Sequence of chain 1.A:
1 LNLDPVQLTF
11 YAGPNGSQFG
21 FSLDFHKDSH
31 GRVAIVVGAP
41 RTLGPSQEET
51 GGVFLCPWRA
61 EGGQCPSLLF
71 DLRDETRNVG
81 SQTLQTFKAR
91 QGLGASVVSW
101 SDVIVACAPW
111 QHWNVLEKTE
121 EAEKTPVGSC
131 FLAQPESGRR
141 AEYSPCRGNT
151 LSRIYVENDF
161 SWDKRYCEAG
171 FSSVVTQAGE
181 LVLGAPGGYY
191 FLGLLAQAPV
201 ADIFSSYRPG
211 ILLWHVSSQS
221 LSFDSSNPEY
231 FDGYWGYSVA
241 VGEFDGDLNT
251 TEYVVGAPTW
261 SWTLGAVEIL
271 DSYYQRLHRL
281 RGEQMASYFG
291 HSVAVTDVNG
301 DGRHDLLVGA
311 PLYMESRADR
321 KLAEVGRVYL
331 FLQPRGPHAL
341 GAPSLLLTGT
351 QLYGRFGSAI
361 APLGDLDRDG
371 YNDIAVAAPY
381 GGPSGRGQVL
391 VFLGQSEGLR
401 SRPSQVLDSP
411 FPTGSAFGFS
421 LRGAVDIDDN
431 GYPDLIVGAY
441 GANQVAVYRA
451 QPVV

Sequence of chain 1.B:
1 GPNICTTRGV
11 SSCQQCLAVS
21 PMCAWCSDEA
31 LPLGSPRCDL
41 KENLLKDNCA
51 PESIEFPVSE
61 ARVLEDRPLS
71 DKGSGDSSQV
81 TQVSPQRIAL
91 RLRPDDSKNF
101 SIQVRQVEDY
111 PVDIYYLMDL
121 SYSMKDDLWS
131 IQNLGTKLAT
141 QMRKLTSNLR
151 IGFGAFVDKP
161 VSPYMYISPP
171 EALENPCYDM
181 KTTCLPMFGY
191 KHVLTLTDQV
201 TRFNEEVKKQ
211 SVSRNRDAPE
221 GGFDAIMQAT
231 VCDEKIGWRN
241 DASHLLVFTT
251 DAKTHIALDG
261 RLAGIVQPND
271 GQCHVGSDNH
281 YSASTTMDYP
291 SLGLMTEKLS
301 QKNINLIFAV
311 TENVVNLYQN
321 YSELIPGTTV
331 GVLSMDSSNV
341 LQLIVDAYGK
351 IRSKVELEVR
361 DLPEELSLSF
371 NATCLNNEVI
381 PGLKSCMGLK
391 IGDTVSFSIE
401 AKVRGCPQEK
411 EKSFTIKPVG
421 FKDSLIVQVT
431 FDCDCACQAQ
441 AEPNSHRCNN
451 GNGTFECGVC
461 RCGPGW

Binding-site contacts:
Ligand atom O4 contacts residue ASN215 of chain 1.B at 2.8 Å (h-bond).
Ligand atom C11 contacts residue MN1 of chain 1.U at 3.3 Å.
Ligand atom C8 contacts residue ASN215 of chain 1.B at 3.7 Å.
Ligand atom N3 contacts residue TYR190 of chain 1.A at 3.5 Å.
Ligand atom C14 contacts residue PHE231 of chain 1.A at 3.6 Å (hydrophobic).
Ligand atom O2 contacts residue ALA218 of chain 1.B at 3.6 Å.
Ligand atom O1 contacts residue TYR190 of chain 1.A at 3.6 Å.
Ligand atom O4 contacts residue ARG214 of chain 1.B at 3.5 Å.
Ligand atom N4 contacts residue ASP224 of chain 1.A at 3.8 Å.
Ligand atom C10 contacts residue TYR190 of chain 1.A at 3.6 Å (hydrophobic).
Ligand atom C11 contacts residue GLU220 of chain 1.B at 3.8 Å.
Ligand atom C11 contacts residue ASN215 of chain 1.B at 3.3 Å.
Ligand atom N5 contacts residue ASP224 of chain 1.A at 2.7 Å (salt-bridge).
Ligand atom O3 contacts residue MN1 of chain 1.U at 2.1 Å.
Ligand atom O3 contacts residue ASN215 of chain 1.B at 3.3 Å (h-bond).
Ligand atom C14 contacts residue LEU192 of chain 1.A at 3.5 Å (hydrophobic).
Ligand atom O3 contacts residue SER121 of chain 1.B at 3.4 Å.
Ligand atom C4 contacts residue TYR190 of chain 1.A at 3.4 Å (hydrophobic).
Ligand atom C17 contacts residue TYR189 of chain 1.A at 3.9 Å (hydrophobic).
Ligand atom C13 contacts residue TYR190 of chain 1.A at 3.7 Å (hydrophobic).
Ligand atom N4 contacts residue PHE231 of chain 1.A at 3.5 Å.
Ligand atom C17 contacts residue SER225 of chain 1.A at 3.6 Å.
Ligand atom C17 contacts residue LEU192 of chain 1.A at 3.8 Å (hydrophobic).
Ligand atom O4 contacts residue TYR122 of chain 1.B at 3.6 Å (h-bond).
Ligand atom C15 contacts residue TYR190 of chain 1.A at 3.8 Å (hydrophobic).
Ligand atom N5 contacts residue SER225 of chain 1.A at 3.8 Å.
Ligand atom C7 contacts residue TYR190 of chain 1.A at 3.6 Å (hydrophobic).
Ligand atom C9 contacts residue TYR190 of chain 1.A at 3.6 Å (hydrophobic).
Ligand atom C5 contacts residue ARG216 of chain 1.B at 3.6 Å.
Ligand atom N5 contacts residue TYR189 of chain 1.A at 3.0 Å (h-bond).
Ligand atom N5 contacts residue LEU192 of chain 1.A at 3.6 Å.
Ligand atom N4 contacts residue SER225 of chain 1.A at 2.6 Å (h-bond).
Ligand atom C11 contacts residue TYR122 of chain 1.B at 3.9 Å (hydrophobic).
Ligand atom O1 contacts residue ALA218 of chain 1.B at 3.8 Å.
Ligand atom O4 contacts residue SER121 of chain 1.B at 3.2 Å.
Ligand atom C11 contacts residue SER121 of chain 1.B at 3.6 Å.
Ligand atom O3 contacts residue GLU220 of chain 1.B at 2.9 Å (salt-bridge).
Ligand atom C5 contacts residue ASN215 of chain 1.B at 3.4 Å.
Ligand atom C17 contacts residue ASP224 of chain 1.A at 3.7 Å.
Ligand atom C3 contacts residue ARG216 of chain 1.B at 3.5 Å.

This protein binds this small molecule.
Small molecule (SMILES): [H]/N=C(/N)c1ccc(N2C[C@@H](CN3CCN(CC(=O)O)CC3)OC2=O)cc1